Sequence of chain 1.I:
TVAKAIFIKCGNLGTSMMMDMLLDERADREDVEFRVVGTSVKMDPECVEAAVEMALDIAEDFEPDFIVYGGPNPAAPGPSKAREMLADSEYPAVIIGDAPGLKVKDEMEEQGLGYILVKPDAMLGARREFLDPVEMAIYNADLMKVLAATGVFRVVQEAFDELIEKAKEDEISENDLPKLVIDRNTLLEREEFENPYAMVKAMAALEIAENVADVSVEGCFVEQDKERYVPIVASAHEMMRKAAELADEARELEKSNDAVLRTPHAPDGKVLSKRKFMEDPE

This protein binds this small molecule.
Small molecule (SMILES): C[C@@H]1Nc2nc(N)[nH]c(=O)c2[N+]2=CN(c3ccc(C[C@H](O)[C@H](O)[C@H](O)CO[C@H]4O[C@H](CO[P](=O)(O)O[C@@H](CCC(=O)O)C(=O)O)[C@@H](O)[C@H]4O)cc3)[C@H](C)[C@@H]12

Sequence of chain 1.K:
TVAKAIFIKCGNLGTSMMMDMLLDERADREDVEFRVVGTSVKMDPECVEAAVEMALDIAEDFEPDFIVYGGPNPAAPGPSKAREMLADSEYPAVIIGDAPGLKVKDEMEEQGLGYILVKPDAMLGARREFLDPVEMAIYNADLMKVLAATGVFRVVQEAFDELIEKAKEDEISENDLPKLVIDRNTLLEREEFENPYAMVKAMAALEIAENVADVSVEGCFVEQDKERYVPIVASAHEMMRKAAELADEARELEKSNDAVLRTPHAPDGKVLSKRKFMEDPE

Binding-site contacts:
Ligand atom C4J contacts residue ARG128 of chain 1.K at 3.4 Å.
Ligand atom C2 contacts residue ASN141 of chain 1.K at 3.5 Å.
Ligand atom C8A contacts residue LEU125 of chain 1.K at 3.6 Å (hydrophobic).
Ligand atom C4 contacts residue LEU125 of chain 1.K at 3.5 Å (hydrophobic).
Ligand atom C1J contacts residue ARG128 of chain 1.K at 3.6 Å.
Ligand atom C9M contacts residue ARG27 of chain 1.I at 3.6 Å.
Ligand atom C3J contacts residue GLU130 of chain 1.K at 3.5 Å.
Ligand atom CX2 contacts residue ALA127 of chain 1.K at 3.3 Å (hydrophobic).
Ligand atom O2J contacts residue ARG129 of chain 1.K at 3.0 Å (salt-bridge).
Ligand atom N1 contacts residue ASN13 of chain 1.K at 3.0 Å (h-bond).
Ligand atom OX5 contacts residue ARG128 of chain 1.K at 2.9 Å (salt-bridge).
Ligand atom C12 contacts residue ARG27 of chain 1.I at 3.5 Å.
Ligand atom C13 contacts residue ALA127 of chain 1.K at 3.6 Å (hydrophobic).
Ligand atom C9 contacts residue GLU26 of chain 1.I at 3.5 Å.
Ligand atom NA2 contacts residue LEU144 of chain 1.K at 3.6 Å.
Ligand atom C9M contacts residue ALA28 of chain 1.I at 3.6 Å (hydrophobic).
Ligand atom N3 contacts residue ASN13 of chain 1.K at 3.4 Å (h-bond).
Ligand atom N1 contacts residue ASN141 of chain 1.K at 3.1 Å (h-bond).
Ligand atom C4 contacts residue ASN13 of chain 1.K at 3.5 Å.
Ligand atom C2 contacts residue ASN13 of chain 1.K at 3.4 Å.
Ligand atom C7 contacts residue GLU26 of chain 1.I at 3.3 Å.
Ligand atom C13 contacts residue ARG27 of chain 1.I at 3.2 Å.
Ligand atom C4J contacts residue TYR230 of chain 1.K at 3.3 Å (hydrophobic).
Ligand atom C7M contacts residue GLU26 of chain 1.I at 3.2 Å.
Ligand atom O3J contacts residue ARG128 of chain 1.K at 3.4 Å.
Ligand atom O3J contacts residue ARG129 of chain 1.K at 3.0 Å (salt-bridge).
Ligand atom NA2 contacts residue ASN141 of chain 1.K at 2.8 Å (h-bond).
Ligand atom C4A contacts residue ASN13 of chain 1.K at 3.6 Å.
Ligand atom OX4 contacts residue CYS221 of chain 1.K at 3.4 Å (h-bond).
Ligand atom OX2 contacts residue CYS221 of chain 1.K at 3.1 Å.
Ligand atom C4A contacts residue LEU125 of chain 1.K at 3.4 Å (hydrophobic).
Ligand atom OH4 contacts residue MET124 of chain 1.K at 3.3 Å.
Ligand atom OX2 contacts residue ALA127 of chain 1.K at 2.8 Å (h-bond).
Ligand atom NA2 contacts residue GLY15 of chain 1.K at 3.5 Å (h-bond).
Ligand atom C5J contacts residue TYR230 of chain 1.K at 3.3 Å (hydrophobic).
Ligand atom N5 contacts residue LEU125 of chain 1.K at 3.6 Å.
Ligand atom OX4 contacts residue ARG128 of chain 1.K at 3.4 Å (salt-bridge).
Ligand atom O4J contacts residue ARG128 of chain 1.K at 3.1 Å (salt-bridge).
Ligand atom O3J contacts residue GLU130 of chain 1.K at 2.6 Å (salt-bridge).
Ligand atom OH4 contacts residue LEU125 of chain 1.K at 3.2 Å (h-bond).